Sequence of chain 1.A:
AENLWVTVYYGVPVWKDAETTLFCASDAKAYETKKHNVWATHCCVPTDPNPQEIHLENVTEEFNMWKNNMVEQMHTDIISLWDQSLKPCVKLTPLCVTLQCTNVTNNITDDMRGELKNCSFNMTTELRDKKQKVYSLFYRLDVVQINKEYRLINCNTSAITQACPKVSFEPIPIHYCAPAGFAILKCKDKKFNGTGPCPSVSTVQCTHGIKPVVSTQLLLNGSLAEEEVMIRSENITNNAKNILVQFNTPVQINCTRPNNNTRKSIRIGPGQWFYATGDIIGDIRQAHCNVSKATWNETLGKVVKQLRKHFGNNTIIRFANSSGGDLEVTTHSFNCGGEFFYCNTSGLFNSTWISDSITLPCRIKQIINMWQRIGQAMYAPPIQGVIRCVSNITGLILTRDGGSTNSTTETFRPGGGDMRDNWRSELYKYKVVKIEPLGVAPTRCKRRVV

This protein binds this small molecule.
Small molecule (SMILES): CC(=O)N[C@@H]1[C@@H](O)[C@H](O)[C@@H](CO)O[C@H]1O

Binding-site contacts:
Ligand atom C1 contacts residue ASN107 of chain 1.A at 1.5 Å.
Ligand atom O7 contacts residue ASN107 of chain 1.A at 3.5 Å.
Ligand atom N2 contacts residue ASN107 of chain 1.A at 2.8 Å (h-bond).
Ligand atom C2 contacts residue ASN107 of chain 1.A at 2.5 Å.
Ligand atom O5 contacts residue ASN107 of chain 1.A at 2.5 Å (h-bond).
Ligand atom C4 contacts residue ASN107 of chain 1.A at 4.4 Å.
Ligand atom C8 contacts residue ASN107 of chain 1.A at 4.5 Å.
Ligand atom C8 contacts residue GLY293 of chain 1.A at 4.2 Å.
Ligand atom C5 contacts residue ASN107 of chain 1.A at 3.8 Å.
Ligand atom C7 contacts residue ASN107 of chain 1.A at 3.4 Å.
Ligand atom C3 contacts residue ASN107 of chain 1.A at 3.9 Å.
Ligand atom O7 contacts residue GLY293 of chain 1.A at 4.3 Å.